Sequence of chain 1.A:
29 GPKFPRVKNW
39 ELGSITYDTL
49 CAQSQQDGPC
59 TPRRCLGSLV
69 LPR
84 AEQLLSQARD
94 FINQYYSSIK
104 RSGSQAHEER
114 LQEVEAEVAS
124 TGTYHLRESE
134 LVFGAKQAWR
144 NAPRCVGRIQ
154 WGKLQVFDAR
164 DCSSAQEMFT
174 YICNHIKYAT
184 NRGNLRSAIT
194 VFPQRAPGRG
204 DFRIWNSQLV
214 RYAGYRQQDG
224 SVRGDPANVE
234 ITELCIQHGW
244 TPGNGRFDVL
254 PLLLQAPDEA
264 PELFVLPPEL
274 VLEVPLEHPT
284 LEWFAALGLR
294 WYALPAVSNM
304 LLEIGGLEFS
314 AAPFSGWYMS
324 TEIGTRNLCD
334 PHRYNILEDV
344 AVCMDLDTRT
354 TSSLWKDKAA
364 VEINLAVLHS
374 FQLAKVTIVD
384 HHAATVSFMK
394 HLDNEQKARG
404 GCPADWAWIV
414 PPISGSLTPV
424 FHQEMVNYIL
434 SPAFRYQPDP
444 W

Sequence of chain 1.B:
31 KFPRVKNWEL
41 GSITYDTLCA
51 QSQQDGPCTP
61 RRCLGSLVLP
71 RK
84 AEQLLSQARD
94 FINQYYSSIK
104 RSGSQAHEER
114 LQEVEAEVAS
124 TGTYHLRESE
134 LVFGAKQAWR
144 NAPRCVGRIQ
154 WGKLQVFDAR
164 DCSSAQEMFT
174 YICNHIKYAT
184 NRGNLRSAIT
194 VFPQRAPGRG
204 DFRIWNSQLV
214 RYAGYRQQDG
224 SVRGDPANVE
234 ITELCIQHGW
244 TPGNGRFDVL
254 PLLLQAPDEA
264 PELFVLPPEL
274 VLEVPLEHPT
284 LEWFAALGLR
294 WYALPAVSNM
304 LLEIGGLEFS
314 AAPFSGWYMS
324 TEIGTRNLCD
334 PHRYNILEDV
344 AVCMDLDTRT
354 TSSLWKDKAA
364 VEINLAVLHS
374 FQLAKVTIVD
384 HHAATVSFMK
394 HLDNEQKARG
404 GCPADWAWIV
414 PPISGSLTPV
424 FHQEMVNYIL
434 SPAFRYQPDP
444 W

Binding-site contacts:
Ligand atom N61 contacts residue GLU325 of chain 1.B at 2.6 Å (salt-bridge).
Ligand atom C61 contacts residue HEM1 of chain 1.J at 3.5 Å.
Ligand atom N1' contacts residue GLU325 of chain 1.B at 2.7 Å (salt-bridge).
Ligand atom N11 contacts residue GLU325 of chain 1.B at 2.7 Å (salt-bridge).
Ligand atom C15 contacts residue VAL68 of chain 1.B at 3.9 Å (hydrophobic).
Ligand atom C15 contacts residue LEU69 of chain 1.B at 3.7 Å (hydrophobic).
Ligand atom N61 contacts residue HEM1 of chain 1.J at 3.3 Å.
Ligand atom C16 contacts residue VAL68 of chain 1.B at 3.8 Å (hydrophobic).
Ligand atom C1 contacts residue HEM1 of chain 1.J at 3.2 Å.
Ligand atom C61 contacts residue GLU325 of chain 1.B at 3.5 Å.
Ligand atom C4 contacts residue GOL1 of chain 1.L at 3.4 Å.
Ligand atom C61 contacts residue TRP320 of chain 1.B at 3.9 Å (hydrophobic).
Ligand atom C21 contacts residue GLU325 of chain 1.B at 3.6 Å.
Ligand atom C2' contacts residue HEM1 of chain 1.J at 3.3 Å.
Ligand atom C71 contacts residue HEM1 of chain 1.J at 3.5 Å.
Ligand atom C41 contacts residue HEM1 of chain 1.J at 3.7 Å.
Ligand atom C71 contacts residue GLU325 of chain 1.B at 3.7 Å.
Ligand atom C81 contacts residue HEM1 of chain 1.J at 3.4 Å.
Ligand atom C3 contacts residue HEM1 of chain 1.J at 3.7 Å.
Ligand atom C51 contacts residue TRP320 of chain 1.B at 4.0 Å (hydrophobic).
Ligand atom N2 contacts residue HEM1 of chain 1.J at 3.3 Å (h-bond).
Ligand atom C16 contacts residue TYR439 of chain 1.B at 3.0 Å (hydrophobic).
Ligand atom C2 contacts residue HEM1 of chain 1.J at 3.6 Å.
Ligand atom N11 contacts residue HEM1 of chain 1.J at 3.7 Å.
Ligand atom N61 contacts residue TRP320 of chain 1.B at 2.9 Å (h-bond).
Ligand atom C51 contacts residue HEM1 of chain 1.J at 3.2 Å.
Ligand atom C15 contacts residue TYR439 of chain 1.B at 3.2 Å (hydrophobic).
Ligand atom N2 contacts residue TYR439 of chain 1.B at 3.7 Å.
Ligand atom C14 contacts residue LEU69 of chain 1.B at 3.6 Å (hydrophobic).
Ligand atom F13 contacts residue TRP38 of chain 1.A at 3.6 Å.
Ligand atom C31 contacts residue VAL300 of chain 1.B at 3.8 Å (hydrophobic).
Ligand atom C51 contacts residue PRO298 of chain 1.B at 3.9 Å (hydrophobic).
Ligand atom C2' contacts residue GLU325 of chain 1.B at 3.8 Å.
Ligand atom C3' contacts residue HEM1 of chain 1.J at 3.7 Å.
Ligand atom C81 contacts residue GLY319 of chain 1.B at 3.7 Å.
Ligand atom C81 contacts residue PHE317 of chain 1.B at 3.7 Å (hydrophobic).
Ligand atom N1 contacts residue HEM1 of chain 1.J at 3.0 Å (h-bond).
Ligand atom N61 contacts residue TYR321 of chain 1.B at 3.8 Å.
Ligand atom C21 contacts residue HEM1 of chain 1.J at 4.0 Å.
Ligand atom C5' contacts residue GLU325 of chain 1.B at 3.1 Å.

A small-molecule ligand and the protein it binds are described below.
Small molecule (SMILES): Cc1cc(N)nc(C[C@H]2CNC[C@H]2NCCNCCc2cccc(F)c2)c1